Sequence of chain 1.A:
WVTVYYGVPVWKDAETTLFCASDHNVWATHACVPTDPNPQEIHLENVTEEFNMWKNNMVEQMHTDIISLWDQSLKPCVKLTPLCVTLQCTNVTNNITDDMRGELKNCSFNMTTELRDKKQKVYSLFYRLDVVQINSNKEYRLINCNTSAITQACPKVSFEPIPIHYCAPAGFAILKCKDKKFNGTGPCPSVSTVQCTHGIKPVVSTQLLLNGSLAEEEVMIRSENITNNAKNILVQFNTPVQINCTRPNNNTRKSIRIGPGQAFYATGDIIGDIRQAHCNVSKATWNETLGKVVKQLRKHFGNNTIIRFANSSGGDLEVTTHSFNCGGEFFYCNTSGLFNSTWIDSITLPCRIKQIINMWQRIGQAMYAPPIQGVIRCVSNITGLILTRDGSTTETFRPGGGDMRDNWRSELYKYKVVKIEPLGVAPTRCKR

Binding-site contacts:
Ligand atom C2 contacts residue GLN298 of chain 1.A at 4.1 Å.
Ligand atom N2 contacts residue ASN300 of chain 1.A at 2.7 Å (h-bond).
Ligand atom C1 contacts residue ASN300 of chain 1.A at 1.4 Å.
Ligand atom O7 contacts residue ASN300 of chain 1.A at 3.5 Å (h-bond).
Ligand atom C5 contacts residue ARG447 of chain 1.A at 4.3 Å.
Ligand atom O5 contacts residue ASN300 of chain 1.A at 2.4 Å (h-bond).
Ligand atom C8 contacts residue ASN300 of chain 1.A at 4.4 Å.
Ligand atom O7 contacts residue SER416 of chain 1.A at 4.2 Å.
Ligand atom C7 contacts residue ASN300 of chain 1.A at 3.3 Å.
Ligand atom C8 contacts residue SER338 of chain 1.A at 3.5 Å.
Ligand atom C7 contacts residue ASN336 of chain 1.A at 4.3 Å.
Ligand atom C1 contacts residue GLN298 of chain 1.A at 4.0 Å.
Ligand atom O7 contacts residue ASN336 of chain 1.A at 4.2 Å.
Ligand atom C8 contacts residue VAL337 of chain 1.A at 4.0 Å (hydrophobic).
Ligand atom O5 contacts residue ARG447 of chain 1.A at 3.1 Å (salt-bridge).
Ligand atom C8 contacts residue SER416 of chain 1.A at 4.2 Å.
Ligand atom C8 contacts residue ASN336 of chain 1.A at 3.3 Å.
Ligand atom C5 contacts residue ASN300 of chain 1.A at 3.6 Å.
Ligand atom C3 contacts residue ASN300 of chain 1.A at 3.6 Å.
Ligand atom C3 contacts residue GLN298 of chain 1.A at 3.6 Å.
Ligand atom C6 contacts residue ARG447 of chain 1.A at 4.3 Å.
Ligand atom C4 contacts residue ASN300 of chain 1.A at 4.1 Å.
Ligand atom C2 contacts residue ASN300 of chain 1.A at 2.3 Å.
Ligand atom O3 contacts residue GLN298 of chain 1.A at 4.3 Å.
Ligand atom N2 contacts residue GLN298 of chain 1.A at 3.9 Å.
Ligand atom C1 contacts residue ARG447 of chain 1.A at 3.9 Å.
Ligand atom C8 contacts residue GLN298 of chain 1.A at 4.0 Å.

A protein and the small-molecule ligand that binds it are described below.
Small molecule (SMILES): CC(=O)N[C@@H]1[C@@H](O)[C@H](O)[C@@H](CO)O[C@H]1O